This small molecule binds to this protein.
Small molecule (SMILES): CO[P](=O)(O)O[C@H]1[C@@H](O)[C@H](n2ccc(=O)[nH]c2=O)O[C@@H]1COP(=O)(O)O

Binding-site contacts:
Ligand atom O4 contacts residue ASN16 of chain 2.UB at 4.4 Å.
Ligand atom OP2 contacts residue ILE23 of chain 2.UB at 4.5 Å.
Ligand atom C5' contacts residue ARG125 of chain 1.I at 4.4 Å.
Ligand atom OP1 contacts residue ILE23 of chain 2.UB at 4.0 Å.
Ligand atom OP2 contacts residue SER77 of chain 1.I at 4.1 Å.
Ligand atom O2 contacts residue ASN16 of chain 2.UB at 3.5 Å (h-bond).
Ligand atom C6 contacts residue ARG125 of chain 1.I at 3.7 Å.
Ligand atom C5' contacts residue ARG131 of chain 1.I at 3.3 Å.
Ligand atom C5' contacts residue MET76 of chain 1.I at 4.3 Å (hydrophobic).
Ligand atom O4 contacts residue SER17 of chain 2.UB at 3.2 Å.
Ligand atom C4 contacts residue SER17 of chain 2.UB at 4.2 Å.
Ligand atom N3 contacts residue SER17 of chain 2.UB at 4.5 Å.
Ligand atom O5' contacts residue ARG125 of chain 1.I at 3.2 Å (salt-bridge).
Ligand atom OP3 contacts residue ILE23 of chain 2.UB at 3.8 Å.
Ligand atom C5 contacts residue ARG125 of chain 1.I at 3.7 Å.
Ligand atom P contacts residue ILE23 of chain 2.UB at 4.3 Å.
Ligand atom OP2 contacts residue ARG131 of chain 1.I at 3.8 Å.
Ligand atom N1 contacts residue ARG125 of chain 1.I at 4.1 Å.
Ligand atom C5 contacts residue THR21 of chain 2.UB at 4.4 Å.
Ligand atom C4 contacts residue ARG125 of chain 1.I at 3.9 Å.
Ligand atom O3' contacts residue ARG125 of chain 1.I at 4.0 Å.
Ligand atom N3 contacts residue ARG125 of chain 1.I at 4.2 Å.
Ligand atom N3 contacts residue ASN16 of chain 2.UB at 3.3 Å (h-bond).
Ligand atom P contacts residue ARG131 of chain 1.I at 3.5 Å.
Ligand atom OP3 contacts residue SER77 of chain 1.I at 4.4 Å.
Ligand atom O4 contacts residue THR21 of chain 2.UB at 4.4 Å.
Ligand atom O5' contacts residue ARG131 of chain 1.I at 2.7 Å (salt-bridge).
Ligand atom C4 contacts residue ASN16 of chain 2.UB at 4.2 Å.
Ligand atom O4 contacts residue ARG125 of chain 1.I at 4.1 Å.
Ligand atom C2 contacts residue ARG125 of chain 1.I at 4.3 Å.
Ligand atom P contacts residue ARG125 of chain 1.I at 3.7 Å.
Ligand atom C3' contacts residue ARG125 of chain 1.I at 3.5 Å.
Ligand atom OP1 contacts residue ARG131 of chain 1.I at 3.3 Å (salt-bridge).
Ligand atom C2' contacts residue ARG125 of chain 1.I at 4.0 Å.
Ligand atom C2 contacts residue ASN16 of chain 2.UB at 3.7 Å.
Ligand atom OP1 contacts residue ARG125 of chain 1.I at 2.6 Å (salt-bridge).
Ligand atom OP3 contacts residue ARG125 of chain 1.I at 3.1 Å.

Sequence of chain 1.I:
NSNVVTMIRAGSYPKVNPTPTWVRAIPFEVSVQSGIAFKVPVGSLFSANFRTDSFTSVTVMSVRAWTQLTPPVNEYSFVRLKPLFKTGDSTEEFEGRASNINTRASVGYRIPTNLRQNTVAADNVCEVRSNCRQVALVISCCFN

Sequence of chain 2.UB:
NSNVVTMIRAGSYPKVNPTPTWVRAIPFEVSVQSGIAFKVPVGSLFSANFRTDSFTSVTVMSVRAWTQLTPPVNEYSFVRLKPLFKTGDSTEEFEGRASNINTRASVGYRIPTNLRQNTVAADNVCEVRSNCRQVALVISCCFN